Sequence of chain 1.B:
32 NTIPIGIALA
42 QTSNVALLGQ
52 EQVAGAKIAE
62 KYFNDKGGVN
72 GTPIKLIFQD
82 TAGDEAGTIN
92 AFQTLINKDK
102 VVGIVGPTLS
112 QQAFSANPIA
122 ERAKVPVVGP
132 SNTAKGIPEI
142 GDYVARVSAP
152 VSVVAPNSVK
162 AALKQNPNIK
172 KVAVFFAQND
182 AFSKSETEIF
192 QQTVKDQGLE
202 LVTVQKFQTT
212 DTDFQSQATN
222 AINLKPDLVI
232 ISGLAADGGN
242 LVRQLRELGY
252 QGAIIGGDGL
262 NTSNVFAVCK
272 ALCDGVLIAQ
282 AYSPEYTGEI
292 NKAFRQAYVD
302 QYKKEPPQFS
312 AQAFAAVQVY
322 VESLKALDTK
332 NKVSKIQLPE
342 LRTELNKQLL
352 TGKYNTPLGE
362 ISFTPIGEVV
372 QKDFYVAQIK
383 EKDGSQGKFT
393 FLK

Binding-site contacts:
Ligand atom N contacts residue PHE183 of chain 1.B at 3.9 Å.
Ligand atom CB contacts residue SER132 of chain 1.B at 3.9 Å.
Ligand atom CG2 contacts residue THR109 of chain 1.B at 3.3 Å.
Ligand atom N contacts residue ASP259 of chain 1.B at 2.9 Å (salt-bridge).
Ligand atom N contacts residue SER132 of chain 1.B at 2.8 Å (h-bond).
Ligand atom OXT contacts residue THR134 of chain 1.B at 2.8 Å (h-bond).
Ligand atom CG1 contacts residue LEU235 of chain 1.B at 4.3 Å (hydrophobic).
Ligand atom OXT contacts residue PHE183 of chain 1.B at 3.5 Å.
Ligand atom C contacts residue SER132 of chain 1.B at 3.3 Å.
Ligand atom CG1 contacts residue LEU49 of chain 1.B at 4.2 Å (hydrophobic).
Ligand atom C contacts residue SER111 of chain 1.B at 3.5 Å.
Ligand atom OXT contacts residue ALA135 of chain 1.B at 4.0 Å.
Ligand atom CG2 contacts residue PHE310 of chain 1.B at 4.2 Å (hydrophobic).
Ligand atom N contacts residue THR134 of chain 1.B at 2.9 Å (h-bond).
Ligand atom O contacts residue SER132 of chain 1.B at 4.1 Å.
Ligand atom OXT contacts residue ASN133 of chain 1.B at 3.4 Å.
Ligand atom O contacts residue PHE183 of chain 1.B at 3.3 Å.
Ligand atom O contacts residue THR109 of chain 1.B at 4.1 Å.
Ligand atom CG1 contacts residue PHE183 of chain 1.B at 4.0 Å (hydrophobic).
Ligand atom CB contacts residue LEU110 of chain 1.B at 4.0 Å (hydrophobic).
Ligand atom CG1 contacts residue GLY260 of chain 1.B at 3.5 Å.
Ligand atom CG1 contacts residue ASP259 of chain 1.B at 3.6 Å.
Ligand atom CA contacts residue THR134 of chain 1.B at 3.9 Å.
Ligand atom C contacts residue PHE183 of chain 1.B at 3.3 Å (hydrophobic).
Ligand atom C contacts residue THR134 of chain 1.B at 4.0 Å.
Ligand atom CB contacts residue PHE183 of chain 1.B at 4.2 Å (hydrophobic).
Ligand atom C contacts residue ASN133 of chain 1.B at 4.3 Å.
Ligand atom CG1 contacts residue PHE310 of chain 1.B at 3.9 Å (hydrophobic).
Ligand atom O contacts residue SER111 of chain 1.B at 2.9 Å (h-bond).
Ligand atom OXT contacts residue SER132 of chain 1.B at 3.1 Å (h-bond).
Ligand atom CG2 contacts residue LEU110 of chain 1.B at 4.1 Å (hydrophobic).
Ligand atom OXT contacts residue SER111 of chain 1.B at 2.6 Å (h-bond).
Ligand atom CA contacts residue SER132 of chain 1.B at 3.4 Å.
Ligand atom CG2 contacts residue SER132 of chain 1.B at 3.1 Å.
Ligand atom CA contacts residue PHE183 of chain 1.B at 3.4 Å (hydrophobic).
Ligand atom C contacts residue THR109 of chain 1.B at 4.4 Å.
Ligand atom CB contacts residue ASP259 of chain 1.B at 4.2 Å.
Ligand atom C contacts residue LEU110 of chain 1.B at 4.3 Å (hydrophobic).
Ligand atom O contacts residue LEU110 of chain 1.B at 3.4 Å.
Ligand atom CA contacts residue ASP259 of chain 1.B at 4.0 Å.

A small-molecule ligand and the protein it binds are described below.
Small molecule (SMILES): CC(C)[C@H](N)C(=O)O